The small molecule below binds the protein below.
Small molecule (SMILES): CC(=O)N[C@@H]1[C@@H](O)[C@H](O)[C@@H](CO)O[C@H]1O

Binding-site contacts:
Ligand atom C1 contacts residue ASN199 of chain 1.E at 1.4 Å.
Ligand atom O5 contacts residue VAL107 of chain 1.E at 4.3 Å.
Ligand atom C7 contacts residue LYS198 of chain 1.E at 3.7 Å.
Ligand atom C5 contacts residue ASN199 of chain 1.E at 3.7 Å.
Ligand atom O5 contacts residue VAL108 of chain 1.E at 4.0 Å.
Ligand atom C7 contacts residue VAL107 of chain 1.E at 4.2 Å (hydrophobic).
Ligand atom O7 contacts residue LYS198 of chain 1.E at 4.2 Å.
Ligand atom C7 contacts residue ASN199 of chain 1.E at 3.5 Å.
Ligand atom N2 contacts residue ASN199 of chain 1.E at 2.8 Å (h-bond).
Ligand atom C1 contacts residue VAL107 of chain 1.E at 3.9 Å (hydrophobic).
Ligand atom N2 contacts residue LYS198 of chain 1.E at 4.2 Å.
Ligand atom O6 contacts residue VAL108 of chain 1.E at 4.0 Å.
Ligand atom C2 contacts residue VAL107 of chain 1.E at 3.9 Å (hydrophobic).
Ligand atom C3 contacts residue ASN199 of chain 1.E at 3.7 Å.
Ligand atom C8 contacts residue LYS198 of chain 1.E at 3.2 Å.
Ligand atom O5 contacts residue ASN199 of chain 1.E at 2.4 Å (h-bond).
Ligand atom O7 contacts residue VAL107 of chain 1.E at 3.8 Å.
Ligand atom O7 contacts residue ASN199 of chain 1.E at 3.9 Å.
Ligand atom N2 contacts residue VAL107 of chain 1.E at 4.3 Å.
Ligand atom C4 contacts residue ASN199 of chain 1.E at 4.2 Å.
Ligand atom C2 contacts residue ASN199 of chain 1.E at 2.3 Å.
Ligand atom O6 contacts residue SER112 of chain 1.E at 3.8 Å.

Sequence of chain 1.E:
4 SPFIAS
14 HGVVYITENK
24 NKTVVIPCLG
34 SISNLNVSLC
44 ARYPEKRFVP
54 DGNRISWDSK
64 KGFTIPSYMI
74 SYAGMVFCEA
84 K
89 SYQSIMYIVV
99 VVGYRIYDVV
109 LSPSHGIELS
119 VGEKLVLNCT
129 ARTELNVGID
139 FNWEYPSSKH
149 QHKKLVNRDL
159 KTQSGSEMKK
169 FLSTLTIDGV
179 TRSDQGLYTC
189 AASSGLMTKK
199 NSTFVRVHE